This protein binds this small molecule.
Small molecule (SMILES): CC(=O)N[C@@H]1[C@@H](O)[C@H](O)[C@@H](CO)O[C@H]1O

Binding-site contacts:
Ligand atom C3 contacts residue ASN177 of chain 1.D at 3.6 Å.
Ligand atom O5 contacts residue ARG172 of chain 1.D at 3.7 Å.
Ligand atom O7 contacts residue ASN177 of chain 1.D at 2.8 Å (h-bond).
Ligand atom C6 contacts residue PRO156 of chain 1.D at 4.5 Å (hydrophobic).
Ligand atom C5 contacts residue ARG172 of chain 1.D at 4.1 Å.
Ligand atom C8 contacts residue ASN177 of chain 1.D at 4.1 Å.
Ligand atom O6 contacts residue ARG172 of chain 1.D at 4.5 Å.
Ligand atom C2 contacts residue ASN177 of chain 1.D at 2.3 Å.
Ligand atom C7 contacts residue ASN177 of chain 1.D at 2.8 Å.
Ligand atom N2 contacts residue ASN177 of chain 1.D at 2.5 Å (h-bond).
Ligand atom C6 contacts residue VAL155 of chain 1.D at 4.1 Å (hydrophobic).
Ligand atom O5 contacts residue ASN177 of chain 1.D at 2.6 Å (h-bond).
Ligand atom C1 contacts residue ASN177 of chain 1.D at 1.4 Å.
Ligand atom C5 contacts residue ASN177 of chain 1.D at 3.8 Å.
Ligand atom C4 contacts residue ASN177 of chain 1.D at 4.2 Å.
Ligand atom C6 contacts residue ARG172 of chain 1.D at 3.8 Å.

Sequence of chain 1.D:
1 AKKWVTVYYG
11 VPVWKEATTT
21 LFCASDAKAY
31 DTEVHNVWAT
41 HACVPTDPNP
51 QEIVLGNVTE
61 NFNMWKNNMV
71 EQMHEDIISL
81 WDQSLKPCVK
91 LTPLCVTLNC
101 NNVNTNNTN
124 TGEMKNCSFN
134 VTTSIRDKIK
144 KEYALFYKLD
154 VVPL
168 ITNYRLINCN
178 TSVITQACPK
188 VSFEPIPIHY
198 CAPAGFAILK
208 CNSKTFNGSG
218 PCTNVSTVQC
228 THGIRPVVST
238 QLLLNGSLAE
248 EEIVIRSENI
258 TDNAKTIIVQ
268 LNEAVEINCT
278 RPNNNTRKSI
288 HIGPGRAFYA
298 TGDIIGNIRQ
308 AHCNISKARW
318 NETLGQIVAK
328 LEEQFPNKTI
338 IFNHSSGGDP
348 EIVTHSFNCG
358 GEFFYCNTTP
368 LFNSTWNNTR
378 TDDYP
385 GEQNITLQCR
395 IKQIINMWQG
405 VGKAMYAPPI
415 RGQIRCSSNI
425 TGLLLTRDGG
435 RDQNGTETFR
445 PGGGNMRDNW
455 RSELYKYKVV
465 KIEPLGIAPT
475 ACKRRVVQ